A small-molecule ligand and the protein it binds are described below.
Small molecule (SMILES): CC(=O)N[C@@H]1[C@@H](O)[C@H](O)[C@@H](CO)O[C@H]1O

Sequence of chain 1.A:
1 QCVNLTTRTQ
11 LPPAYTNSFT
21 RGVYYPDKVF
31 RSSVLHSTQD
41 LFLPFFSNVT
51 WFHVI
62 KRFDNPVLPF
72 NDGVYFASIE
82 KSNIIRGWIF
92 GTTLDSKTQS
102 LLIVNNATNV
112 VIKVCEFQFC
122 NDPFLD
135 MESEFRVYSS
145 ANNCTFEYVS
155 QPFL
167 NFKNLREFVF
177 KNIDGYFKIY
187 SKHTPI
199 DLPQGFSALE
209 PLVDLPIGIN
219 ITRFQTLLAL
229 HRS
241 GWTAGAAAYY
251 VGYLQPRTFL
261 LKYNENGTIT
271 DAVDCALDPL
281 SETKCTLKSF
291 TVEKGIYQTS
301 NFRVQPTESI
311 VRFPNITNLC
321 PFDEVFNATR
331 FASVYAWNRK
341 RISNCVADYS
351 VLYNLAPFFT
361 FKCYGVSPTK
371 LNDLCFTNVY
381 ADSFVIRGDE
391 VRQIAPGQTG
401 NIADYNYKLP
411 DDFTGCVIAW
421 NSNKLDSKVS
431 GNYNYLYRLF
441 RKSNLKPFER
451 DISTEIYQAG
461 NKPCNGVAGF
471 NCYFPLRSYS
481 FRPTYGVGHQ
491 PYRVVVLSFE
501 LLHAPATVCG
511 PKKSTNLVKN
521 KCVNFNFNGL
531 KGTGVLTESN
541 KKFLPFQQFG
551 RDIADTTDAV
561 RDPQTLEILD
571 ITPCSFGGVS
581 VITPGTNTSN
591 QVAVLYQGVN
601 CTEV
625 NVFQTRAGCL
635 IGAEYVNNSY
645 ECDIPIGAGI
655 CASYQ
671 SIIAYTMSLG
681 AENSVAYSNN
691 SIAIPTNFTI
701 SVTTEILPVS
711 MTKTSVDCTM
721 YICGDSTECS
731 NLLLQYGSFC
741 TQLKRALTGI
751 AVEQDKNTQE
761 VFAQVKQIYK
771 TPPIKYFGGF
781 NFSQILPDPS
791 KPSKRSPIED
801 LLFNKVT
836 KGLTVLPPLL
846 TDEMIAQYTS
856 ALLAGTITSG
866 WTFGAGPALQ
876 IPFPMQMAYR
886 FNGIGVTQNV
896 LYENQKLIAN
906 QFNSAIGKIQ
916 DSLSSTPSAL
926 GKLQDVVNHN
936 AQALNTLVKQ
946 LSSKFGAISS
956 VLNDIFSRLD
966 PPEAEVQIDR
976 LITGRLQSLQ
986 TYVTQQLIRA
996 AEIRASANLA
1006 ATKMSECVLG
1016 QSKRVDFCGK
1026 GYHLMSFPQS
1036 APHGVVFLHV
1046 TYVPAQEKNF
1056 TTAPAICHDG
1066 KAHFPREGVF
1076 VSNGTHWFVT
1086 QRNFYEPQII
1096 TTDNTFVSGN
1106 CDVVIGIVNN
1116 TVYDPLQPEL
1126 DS

Binding-site contacts:
Ligand atom C1 contacts residue TYR15 of chain 1.A at 3.8 Å (hydrophobic).
Ligand atom C8 contacts residue THR16 of chain 1.A at 3.6 Å.
Ligand atom O7 contacts residue ASN48 of chain 1.A at 3.3 Å (h-bond).
Ligand atom C1 contacts residue ASN48 of chain 1.A at 1.4 Å.
Ligand atom C3 contacts residue TYR15 of chain 1.A at 4.2 Å (hydrophobic).
Ligand atom C7 contacts residue ASN48 of chain 1.A at 3.3 Å.
Ligand atom C5 contacts residue ASN48 of chain 1.A at 3.7 Å.
Ligand atom C8 contacts residue ASN48 of chain 1.A at 4.1 Å.
Ligand atom C4 contacts residue ASN48 of chain 1.A at 4.2 Å.
Ligand atom C8 contacts residue ASN17 of chain 1.A at 4.2 Å.
Ligand atom C2 contacts residue ASN48 of chain 1.A at 2.5 Å.
Ligand atom C5 contacts residue TYR15 of chain 1.A at 3.9 Å (hydrophobic).
Ligand atom O5 contacts residue ASN48 of chain 1.A at 2.4 Å (h-bond).
Ligand atom N2 contacts residue ASN48 of chain 1.A at 2.9 Å (h-bond).
Ligand atom O5 contacts residue TYR15 of chain 1.A at 4.2 Å.
Ligand atom C2 contacts residue TYR15 of chain 1.A at 4.2 Å (hydrophobic).
Ligand atom N2 contacts residue TYR15 of chain 1.A at 4.0 Å.
Ligand atom C3 contacts residue ASN48 of chain 1.A at 3.8 Å.
Ligand atom O6 contacts residue TYR15 of chain 1.A at 3.7 Å.